Binding-site contacts:
Ligand atom C4 contacts residue PHE306 of chain 1.B at 4.0 Å (hydrophobic).
Ligand atom O1 contacts residue SER173 of chain 1.B at 3.5 Å.
Ligand atom C9 contacts residue TYR226 of chain 1.B at 3.5 Å (hydrophobic).
Ligand atom C4 contacts residue ALA83 of chain 1.B at 3.5 Å (hydrophobic).
Ligand atom C3 contacts residue ALA83 of chain 1.B at 3.9 Å (hydrophobic).
Ligand atom C17 contacts residue ILE269 of chain 1.B at 3.6 Å (hydrophobic).
Ligand atom C21 contacts residue TYR226 of chain 1.B at 4.0 Å (hydrophobic).
Ligand atom O2 contacts residue GLY84 of chain 1.B at 2.9 Å (h-bond).
Ligand atom C7 contacts residue TYR305 of chain 1.B at 4.0 Å (hydrophobic).
Ligand atom C12 contacts residue TYR305 of chain 1.B at 4.0 Å (hydrophobic).
Ligand atom C11 contacts residue SER173 of chain 1.B at 3.5 Å.
Ligand atom C21 contacts residue TYR206 of chain 1.B at 3.6 Å (hydrophobic).
Ligand atom C10 contacts residue TYR226 of chain 1.B at 3.4 Å (hydrophobic).
Ligand atom C13 contacts residue ILE269 of chain 1.B at 3.9 Å (hydrophobic).
Ligand atom C17 contacts residue PHE306 of chain 1.B at 4.0 Å (hydrophobic).
Ligand atom C5 contacts residue ALA83 of chain 1.B at 3.4 Å (hydrophobic).
Ligand atom C18 contacts residue ASN222 of chain 1.B at 3.5 Å.
Ligand atom C20 contacts residue GLY84 of chain 1.B at 4.0 Å.
Ligand atom C1 contacts residue TYR19 of chain 1.B at 3.6 Å (hydrophobic).
Ligand atom C8 contacts residue ALA83 of chain 1.B at 3.8 Å (hydrophobic).
Ligand atom O2 contacts residue ALA83 of chain 1.B at 3.8 Å.
Ligand atom C19 contacts residue ASN222 of chain 1.B at 3.8 Å.
Ligand atom N1 contacts residue TYR305 of chain 1.B at 3.0 Å (h-bond).
Ligand atom C1 contacts residue LEU87 of chain 1.B at 4.0 Å (hydrophobic).
Ligand atom C16 contacts residue ILE269 of chain 1.B at 4.0 Å (hydrophobic).
Ligand atom C15 contacts residue ILE269 of chain 1.B at 4.0 Å (hydrophobic).
Ligand atom O2 contacts residue SER173 of chain 1.B at 4.0 Å.
Ligand atom O1 contacts residue PRO174 of chain 1.B at 3.9 Å.
Ligand atom C7 contacts residue ALA83 of chain 1.B at 3.6 Å (hydrophobic).
Ligand atom C20 contacts residue SER173 of chain 1.B at 3.5 Å.
Ligand atom C4 contacts residue TYR305 of chain 1.B at 4.0 Å (hydrophobic).
Ligand atom N1 contacts residue ALA83 of chain 1.B at 3.5 Å.
Ligand atom C6 contacts residue ALA83 of chain 1.B at 3.7 Å (hydrophobic).
Ligand atom C5 contacts residue TYR305 of chain 1.B at 3.8 Å (hydrophobic).
Ligand atom C10 contacts residue TYR19 of chain 1.B at 3.5 Å (hydrophobic).
Ligand atom O1 contacts residue TYR204 of chain 1.B at 3.8 Å.
Ligand atom O2 contacts residue PRO174 of chain 1.B at 3.4 Å.
Ligand atom C4 contacts residue PHE94 of chain 1.B at 3.8 Å (hydrophobic).
Ligand atom C2 contacts residue TYR19 of chain 1.B at 4.0 Å (hydrophobic).
Ligand atom C20 contacts residue PRO174 of chain 1.B at 3.7 Å (hydrophobic).

Sequence of chain 1.B:
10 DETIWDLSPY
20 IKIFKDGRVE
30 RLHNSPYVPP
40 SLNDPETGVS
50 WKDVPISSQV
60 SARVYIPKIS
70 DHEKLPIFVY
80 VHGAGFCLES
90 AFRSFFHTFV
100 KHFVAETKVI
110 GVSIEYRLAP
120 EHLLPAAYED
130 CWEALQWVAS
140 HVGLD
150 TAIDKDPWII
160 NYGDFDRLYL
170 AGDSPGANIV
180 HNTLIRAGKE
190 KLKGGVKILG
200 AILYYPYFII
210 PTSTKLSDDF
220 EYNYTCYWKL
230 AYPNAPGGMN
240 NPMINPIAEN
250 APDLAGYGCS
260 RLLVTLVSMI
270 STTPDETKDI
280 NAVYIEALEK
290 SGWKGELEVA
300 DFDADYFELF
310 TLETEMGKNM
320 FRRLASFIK

This small molecule binds to this protein.
Small molecule (SMILES): CCC1=C[C@H]2C[C@@H](C(=O)OC)C3=Nc4ccccc4C3CC[N+](=C1)C2